Sequence of chain 2.A:
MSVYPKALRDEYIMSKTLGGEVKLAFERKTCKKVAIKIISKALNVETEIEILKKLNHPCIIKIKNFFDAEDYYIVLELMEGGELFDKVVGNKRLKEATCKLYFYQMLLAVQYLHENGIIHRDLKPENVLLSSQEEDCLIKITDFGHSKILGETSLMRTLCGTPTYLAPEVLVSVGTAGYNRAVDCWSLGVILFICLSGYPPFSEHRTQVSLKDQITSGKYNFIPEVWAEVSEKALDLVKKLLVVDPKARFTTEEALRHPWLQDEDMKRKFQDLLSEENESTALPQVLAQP

The small molecule below binds the protein below.
Small molecule (SMILES): CC(=O)N1CCC(C(=O)Nc2ccc(C)cn2)CC1

Binding-site contacts:
Ligand atom C13 contacts residue LEU101 of chain 2.A at 4.2 Å (hydrophobic).
Ligand atom C11 contacts residue ALA45 of chain 2.A at 4.2 Å (hydrophobic).
Ligand atom N1 contacts residue GLU103 of chain 2.A at 3.5 Å (salt-bridge).
Ligand atom C6 contacts residue MET102 of chain 2.A at 3.6 Å (hydrophobic).
Ligand atom C13 contacts residue MET102 of chain 2.A at 3.7 Å (hydrophobic).
Ligand atom C12 contacts residue LEU152 of chain 2.A at 3.6 Å (hydrophobic).
Ligand atom C11 contacts residue VAL32 of chain 2.A at 3.6 Å (hydrophobic).
Ligand atom C14 contacts residue ALA45 of chain 2.A at 3.9 Å (hydrophobic).
Ligand atom C5 contacts residue GLY105 of chain 2.A at 3.9 Å.
Ligand atom C5 contacts residue GLU103 of chain 2.A at 4.2 Å.
Ligand atom N2 contacts residue LEU101 of chain 2.A at 4.0 Å.
Ligand atom C13 contacts residue ALA45 of chain 2.A at 3.7 Å (hydrophobic).
Ligand atom C12 contacts residue GLU100 of chain 2.A at 4.2 Å.
Ligand atom C6 contacts residue GLU103 of chain 2.A at 4.3 Å.
Ligand atom C6 contacts residue LEU24 of chain 2.A at 3.8 Å (hydrophobic).
Ligand atom C8 contacts residue GLY105 of chain 2.A at 4.2 Å.
Ligand atom N3 contacts residue LEU101 of chain 2.A at 4.2 Å.
Ligand atom C9 contacts residue MET102 of chain 2.A at 3.6 Å (hydrophobic).
Ligand atom C12 contacts residue ALA45 of chain 2.A at 3.7 Å (hydrophobic).
Ligand atom C8 contacts residue MET102 of chain 2.A at 3.5 Å (hydrophobic).
Ligand atom C14 contacts residue GLU100 of chain 2.A at 4.2 Å.
Ligand atom C13 contacts residue GLU100 of chain 2.A at 3.4 Å.
Ligand atom C10 contacts residue VAL32 of chain 2.A at 4.1 Å (hydrophobic).
Ligand atom C3 contacts residue GLU103 of chain 2.A at 3.6 Å.
Ligand atom N2 contacts residue GLU100 of chain 2.A at 4.1 Å.
Ligand atom C14 contacts residue LEU152 of chain 2.A at 3.9 Å (hydrophobic).
Ligand atom N2 contacts residue MET102 of chain 2.A at 3.0 Å (h-bond).
Ligand atom N2 contacts residue LEU152 of chain 2.A at 4.1 Å.
Ligand atom C4 contacts residue GLY105 of chain 2.A at 3.8 Å.
Ligand atom C5 contacts residue MET102 of chain 2.A at 3.2 Å (hydrophobic).
Ligand atom C7 contacts residue MET102 of chain 2.A at 4.1 Å (hydrophobic).
Ligand atom C8 contacts residue LEU24 of chain 2.A at 4.2 Å (hydrophobic).
Ligand atom C13 contacts residue LEU152 of chain 2.A at 3.5 Å (hydrophobic).
Ligand atom N3 contacts residue MET102 of chain 2.A at 2.7 Å (h-bond).
Ligand atom O1 contacts residue LEU24 of chain 2.A at 3.4 Å.
Ligand atom C7 contacts residue GLU103 of chain 2.A at 3.3 Å.
Ligand atom N2 contacts residue ALA45 of chain 2.A at 4.2 Å.
Ligand atom C11 contacts residue LEU152 of chain 2.A at 4.1 Å (hydrophobic).
Ligand atom C14 contacts residue LEU99 of chain 2.A at 3.6 Å (hydrophobic).
Ligand atom C3 contacts residue GLY105 of chain 2.A at 4.1 Å.